Sequence of chain 1.C:
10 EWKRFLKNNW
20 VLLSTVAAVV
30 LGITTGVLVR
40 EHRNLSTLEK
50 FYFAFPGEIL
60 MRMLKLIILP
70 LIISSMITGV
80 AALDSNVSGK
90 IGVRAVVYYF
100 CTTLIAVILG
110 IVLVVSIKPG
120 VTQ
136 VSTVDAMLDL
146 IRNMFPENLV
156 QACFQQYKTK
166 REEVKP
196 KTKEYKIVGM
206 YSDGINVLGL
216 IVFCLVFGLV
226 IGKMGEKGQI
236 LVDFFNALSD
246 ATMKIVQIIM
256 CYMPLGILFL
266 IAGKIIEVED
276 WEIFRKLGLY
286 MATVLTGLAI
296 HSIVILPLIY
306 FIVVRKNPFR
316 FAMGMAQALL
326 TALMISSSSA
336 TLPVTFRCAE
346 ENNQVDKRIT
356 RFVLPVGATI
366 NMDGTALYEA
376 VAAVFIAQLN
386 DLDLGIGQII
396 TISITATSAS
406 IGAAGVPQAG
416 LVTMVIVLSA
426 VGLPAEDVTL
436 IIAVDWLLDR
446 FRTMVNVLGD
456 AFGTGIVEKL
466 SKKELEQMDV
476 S

Binding-site contacts:
Ligand atom CAK contacts residue TYR97 of chain 1.C at 3.9 Å (hydrophobic).
Ligand atom CAD contacts residue LEU465 of chain 1.C at 3.9 Å (hydrophobic).
Ligand atom CAE contacts residue VAL308 of chain 1.C at 3.8 Å (hydrophobic).
Ligand atom CAV contacts residue VAL96 of chain 1.C at 4.3 Å (hydrophobic).
Ligand atom CAC contacts residue ILE307 of chain 1.C at 4.2 Å (hydrophobic).
Ligand atom CAQ contacts residue ILE304 of chain 1.C at 4.4 Å (hydrophobic).
Ligand atom CAQ contacts residue CYS100 of chain 1.C at 4.2 Å (hydrophobic).
Ligand atom CAL contacts residue ARG93 of chain 1.C at 4.4 Å.
Ligand atom CBB contacts residue ILE307 of chain 1.C at 4.4 Å (hydrophobic).
Ligand atom OAG contacts residue ARG93 of chain 1.C at 3.0 Å (salt-bridge).
Ligand atom CBC contacts residue VAL96 of chain 1.C at 4.1 Å (hydrophobic).
Ligand atom CAI contacts residue ARG93 of chain 1.C at 4.0 Å.
Ligand atom CAP contacts residue CYS100 of chain 1.C at 4.1 Å (hydrophobic).
Ligand atom CAM contacts residue ARG93 of chain 1.C at 4.2 Å.
Ligand atom OAH contacts residue LYS89 of chain 1.C at 3.5 Å (salt-bridge).
Ligand atom CAX contacts residue LYS89 of chain 1.C at 3.6 Å.
Ligand atom OAW contacts residue ARG93 of chain 1.C at 4.0 Å.
Ligand atom CAZ contacts residue VAL96 of chain 1.C at 4.0 Å (hydrophobic).
Ligand atom CAZ contacts residue LEU465 of chain 1.C at 4.3 Å (hydrophobic).
Ligand atom CAL contacts residue VAL92 of chain 1.C at 3.9 Å (hydrophobic).
Ligand atom CAI contacts residue VAL96 of chain 1.C at 3.7 Å (hydrophobic).
Ligand atom CAP contacts residue ILE304 of chain 1.C at 4.2 Å (hydrophobic).
Ligand atom CAV contacts residue LEU465 of chain 1.C at 4.1 Å (hydrophobic).
Ligand atom OAF contacts residue ARG93 of chain 1.C at 4.5 Å.
Ligand atom CAA contacts residue LEU303 of chain 1.C at 3.9 Å (hydrophobic).
Ligand atom OAH contacts residue VAL92 of chain 1.C at 4.5 Å.
Ligand atom CAI contacts residue TYR97 of chain 1.C at 4.0 Å (hydrophobic).
Ligand atom CAK contacts residue VAL96 of chain 1.C at 4.1 Å (hydrophobic).
Ligand atom CAO contacts residue ILE304 of chain 1.C at 4.4 Å (hydrophobic).
Ligand atom CAL contacts residue LYS89 of chain 1.C at 4.5 Å.
Ligand atom CAJ contacts residue ILE304 of chain 1.C at 4.1 Å (hydrophobic).
Ligand atom CAY contacts residue ARG93 of chain 1.C at 3.7 Å.
Ligand atom CAV contacts residue ARG93 of chain 1.C at 4.1 Å.
Ligand atom CAE contacts residue ILE307 of chain 1.C at 4.4 Å (hydrophobic).
Ligand atom OAF contacts residue LYS89 of chain 1.C at 3.3 Å.

A protein and the small-molecule ligand that binds it are described below.
Small molecule (SMILES): CC(C)CCC[C@@H](C)[C@H]1CC[C@H]2[C@@H]3CC=C4C[C@@H](OC(=O)CCC(=O)O)CC[C@]4(C)[C@H]3CC[C@]12C